Sequence of chain 1.F:
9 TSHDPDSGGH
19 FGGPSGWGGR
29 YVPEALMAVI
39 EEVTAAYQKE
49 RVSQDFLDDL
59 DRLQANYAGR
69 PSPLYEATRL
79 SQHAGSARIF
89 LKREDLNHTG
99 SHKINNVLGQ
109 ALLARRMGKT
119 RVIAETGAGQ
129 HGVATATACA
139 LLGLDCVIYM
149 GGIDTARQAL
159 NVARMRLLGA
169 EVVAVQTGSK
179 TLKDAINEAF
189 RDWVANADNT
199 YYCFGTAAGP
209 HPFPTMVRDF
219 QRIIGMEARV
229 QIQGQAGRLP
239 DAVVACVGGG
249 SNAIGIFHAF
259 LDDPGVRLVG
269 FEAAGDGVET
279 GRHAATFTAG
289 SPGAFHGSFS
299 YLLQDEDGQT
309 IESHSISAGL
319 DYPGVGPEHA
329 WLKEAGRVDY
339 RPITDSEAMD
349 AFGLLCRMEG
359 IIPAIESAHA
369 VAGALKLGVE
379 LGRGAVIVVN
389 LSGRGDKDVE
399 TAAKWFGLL

The protein below binds the small molecule below.
Small molecule (SMILES): Cc1cc(F)c(-c2ccc([C@H]3[C@H](C#N)N[C@H]3CF)cc2)c(F)c1

Sequence of chain 1.E:
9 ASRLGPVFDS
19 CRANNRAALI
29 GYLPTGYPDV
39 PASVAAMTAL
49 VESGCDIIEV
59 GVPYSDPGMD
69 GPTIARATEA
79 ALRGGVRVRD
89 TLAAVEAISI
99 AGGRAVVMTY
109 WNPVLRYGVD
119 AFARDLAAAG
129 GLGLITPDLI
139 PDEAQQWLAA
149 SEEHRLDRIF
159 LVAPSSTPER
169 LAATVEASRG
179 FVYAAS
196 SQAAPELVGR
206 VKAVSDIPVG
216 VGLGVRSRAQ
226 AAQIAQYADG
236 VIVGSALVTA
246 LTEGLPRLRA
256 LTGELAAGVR

Binding-site contacts:
Ligand atom C16 contacts residue ASP64 of chain 1.E at 3.9 Å.
Ligand atom C11 contacts residue PHE202 of chain 1.F at 3.7 Å (hydrophobic).
Ligand atom C4 contacts residue PHE188 of chain 1.F at 3.6 Å (hydrophobic).
Ligand atom N2 contacts residue TYR108 of chain 1.E at 3.4 Å.
Ligand atom C6 contacts residue PHE188 of chain 1.F at 3.4 Å (hydrophobic).
Ligand atom C1 contacts residue PHE188 of chain 1.F at 3.3 Å (hydrophobic).
Ligand atom N2 contacts residue MET67 of chain 1.E at 3.8 Å.
Ligand atom N1 contacts residue ASP64 of chain 1.E at 3.5 Å (salt-bridge).
Ligand atom C14 contacts residue ASP64 of chain 1.E at 3.3 Å.
Ligand atom F2 contacts residue LEU34 of chain 1.F at 3.4 Å.
Ligand atom F2 contacts residue VAL30 of chain 1.F at 4.0 Å.
Ligand atom N2 contacts residue ASP136 of chain 1.E at 3.8 Å.
Ligand atom C1 contacts residue HIS294 of chain 1.F at 3.8 Å.
Ligand atom C35 contacts residue PHE211 of chain 1.F at 3.5 Å (hydrophobic).
Ligand atom C12 contacts residue HIS294 of chain 1.F at 3.6 Å.
Ligand atom F3 contacts residue PHE293 of chain 1.F at 3.6 Å.
Ligand atom C16 contacts residue ASN185 of chain 1.F at 3.6 Å.
Ligand atom C5 contacts residue PHE188 of chain 1.F at 3.5 Å (hydrophobic).
Ligand atom C3 contacts residue PHE188 of chain 1.F at 3.6 Å (hydrophobic).
Ligand atom C12 contacts residue ILE184 of chain 1.F at 3.9 Å (hydrophobic).
Ligand atom C17 contacts residue TYR108 of chain 1.E at 3.9 Å (hydrophobic).
Ligand atom C11 contacts residue PRO208 of chain 1.F at 3.8 Å (hydrophobic).
Ligand atom C4 contacts residue HIS294 of chain 1.F at 3.8 Å.
Ligand atom C10 contacts residue PRO208 of chain 1.F at 3.4 Å (hydrophobic).
Ligand atom C9 contacts residue PRO208 of chain 1.F at 3.4 Å (hydrophobic).
Ligand atom C2 contacts residue PHE188 of chain 1.F at 3.7 Å (hydrophobic).
Ligand atom C11 contacts residue GLY207 of chain 1.F at 3.9 Å.
Ligand atom C1 contacts residue ASN185 of chain 1.F at 3.9 Å.
Ligand atom F3 contacts residue HIS294 of chain 1.F at 2.9 Å.
Ligand atom C13 contacts residue PHE188 of chain 1.F at 3.9 Å (hydrophobic).
Ligand atom C35 contacts residue PRO208 of chain 1.F at 3.9 Å (hydrophobic).
Ligand atom F2 contacts residue PHE188 of chain 1.F at 3.2 Å.
Ligand atom C10 contacts residue TYR200 of chain 1.F at 3.9 Å (hydrophobic).
Ligand atom C16 contacts residue HIS294 of chain 1.F at 3.3 Å.
Ligand atom C8 contacts residue PRO208 of chain 1.F at 3.8 Å (hydrophobic).
Ligand atom C6 contacts residue HIS294 of chain 1.F at 3.9 Å.
Ligand atom C4 contacts residue GLY295 of chain 1.F at 3.7 Å.
Ligand atom C35 contacts residue PHE202 of chain 1.F at 3.5 Å (hydrophobic).
Ligand atom F1 contacts residue ILE184 of chain 1.F at 3.1 Å.
Ligand atom F1 contacts residue HIS294 of chain 1.F at 3.2 Å.